Sequence of chain 1.B:
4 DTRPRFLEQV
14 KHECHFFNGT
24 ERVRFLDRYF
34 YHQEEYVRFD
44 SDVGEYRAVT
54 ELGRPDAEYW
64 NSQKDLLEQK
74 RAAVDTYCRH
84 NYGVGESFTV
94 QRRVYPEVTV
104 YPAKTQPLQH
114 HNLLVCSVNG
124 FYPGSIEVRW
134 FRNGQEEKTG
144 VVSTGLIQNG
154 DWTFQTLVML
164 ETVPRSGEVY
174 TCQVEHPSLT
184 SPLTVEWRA

Sequence of chain 1.A:
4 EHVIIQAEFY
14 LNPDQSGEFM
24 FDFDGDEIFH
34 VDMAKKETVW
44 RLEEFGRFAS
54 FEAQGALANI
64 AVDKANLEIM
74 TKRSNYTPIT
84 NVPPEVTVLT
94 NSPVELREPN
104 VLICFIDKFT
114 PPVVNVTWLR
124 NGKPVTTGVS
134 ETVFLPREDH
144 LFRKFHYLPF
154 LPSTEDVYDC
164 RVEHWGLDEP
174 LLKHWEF

Binding-site contacts:
Ligand atom C7 contacts residue SER77 of chain 1.A at 4.4 Å.
Ligand atom O5 contacts residue ASN78 of chain 1.A at 2.4 Å (h-bond).
Ligand atom N2 contacts residue ASN78 of chain 1.A at 3.1 Å (h-bond).
Ligand atom C5 contacts residue ASN78 of chain 1.A at 3.6 Å.
Ligand atom C1 contacts residue ARG76 of chain 1.A at 4.3 Å.
Ligand atom C7 contacts residue ARG76 of chain 1.A at 4.1 Å.
Ligand atom C4 contacts residue ASN78 of chain 1.A at 4.3 Å.
Ligand atom N2 contacts residue ARG76 of chain 1.A at 3.8 Å.
Ligand atom C3 contacts residue ASN78 of chain 1.A at 3.9 Å.
Ligand atom C1 contacts residue ASN78 of chain 1.A at 1.5 Å.
Ligand atom O7 contacts residue ASN78 of chain 1.A at 3.3 Å (h-bond).
Ligand atom C2 contacts residue ASN78 of chain 1.A at 2.7 Å.
Ligand atom C8 contacts residue SER77 of chain 1.A at 3.9 Å.
Ligand atom C7 contacts residue ASN78 of chain 1.A at 3.4 Å.
Ligand atom C8 contacts residue ARG76 of chain 1.A at 3.9 Å.
Ligand atom O7 contacts residue SER77 of chain 1.A at 4.4 Å.
Ligand atom C8 contacts residue LEU55 of chain 1.B at 4.3 Å (hydrophobic).

This small molecule binds to this protein.
Small molecule (SMILES): CC(=O)N[C@@H]1[C@@H](O)[C@H](O)[C@@H](CO)O[C@H]1O